Sequence of chain 1.A:
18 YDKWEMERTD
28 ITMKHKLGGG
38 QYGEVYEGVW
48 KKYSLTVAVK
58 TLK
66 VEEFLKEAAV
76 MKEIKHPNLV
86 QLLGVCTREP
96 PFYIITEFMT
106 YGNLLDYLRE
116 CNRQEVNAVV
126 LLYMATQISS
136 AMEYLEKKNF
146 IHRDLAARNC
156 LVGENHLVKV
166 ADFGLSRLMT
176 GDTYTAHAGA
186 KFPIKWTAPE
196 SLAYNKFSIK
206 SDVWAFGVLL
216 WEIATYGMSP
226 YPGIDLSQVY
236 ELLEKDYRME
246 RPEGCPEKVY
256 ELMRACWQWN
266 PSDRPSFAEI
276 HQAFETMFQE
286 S

Binding-site contacts:
Ligand atom C14 contacts residue THR101 of chain 1.A at 3.6 Å.
Ligand atom C19 contacts residue THR101 of chain 1.A at 3.5 Å.
Ligand atom C53 contacts residue ASP167 of chain 1.A at 3.3 Å.
Ligand atom C12 contacts residue PHE168 of chain 1.A at 3.6 Å (hydrophobic).
Ligand atom N8 contacts residue ALA55 of chain 1.A at 3.5 Å.
Ligand atom C16 contacts residue MET76 of chain 1.A at 3.6 Å (hydrophobic).
Ligand atom C46 contacts residue ILE79 of chain 1.A at 3.7 Å (hydrophobic).
Ligand atom N3 contacts residue MET104 of chain 1.A at 2.9 Å (h-bond).
Ligand atom O29 contacts residue ALA166 of chain 1.A at 3.4 Å.
Ligand atom C20 contacts residue LYS57 of chain 1.A at 3.6 Å.
Ligand atom C23 contacts residue ASP167 of chain 1.A at 3.7 Å.
Ligand atom C16 contacts residue GLU72 of chain 1.A at 3.4 Å.
Ligand atom N13 contacts residue THR101 of chain 1.A at 3.1 Å (h-bond).
Ligand atom C29 contacts residue GLU72 of chain 1.A at 3.5 Å.
Ligand atom C52 contacts residue HIS147 of chain 1.A at 3.2 Å.
Ligand atom C20 contacts residue ALA55 of chain 1.A at 3.6 Å (hydrophobic).
Ligand atom O29 contacts residue ASP167 of chain 1.A at 3.0 Å (salt-bridge).
Ligand atom N10 contacts residue PHE168 of chain 1.A at 3.5 Å.
Ligand atom C1 contacts residue LEU34 of chain 1.A at 3.6 Å (hydrophobic).
Ligand atom C52 contacts residue ASP167 of chain 1.A at 3.2 Å.
Ligand atom N3 contacts residue PHE103 of chain 1.A at 3.7 Å.
Ligand atom C17 contacts residue MET76 of chain 1.A at 3.5 Å (hydrophobic).
Ligand atom N51 contacts residue HIS147 of chain 1.A at 3.2 Å (h-bond).
Ligand atom C9 contacts residue PHE168 of chain 1.A at 3.6 Å (hydrophobic).
Ligand atom C50 contacts residue ILE146 of chain 1.A at 3.1 Å (hydrophobic).
Ligand atom O29 contacts residue VAL85 of chain 1.A at 3.2 Å.
Ligand atom C17 contacts residue GLU72 of chain 1.A at 3.2 Å.
Ligand atom C18 contacts residue LYS57 of chain 1.A at 3.7 Å.
Ligand atom C6 contacts residue LEU34 of chain 1.A at 3.5 Å (hydrophobic).
Ligand atom C49 contacts residue ILE146 of chain 1.A at 3.6 Å (hydrophobic).
Ligand atom C4 contacts residue LEU156 of chain 1.A at 3.7 Å (hydrophobic).
Ligand atom N21 contacts residue GLU72 of chain 1.A at 3.0 Å (salt-bridge).
Ligand atom C54 contacts residue HIS147 of chain 1.A at 3.5 Å.
Ligand atom N21 contacts residue MET76 of chain 1.A at 3.3 Å (h-bond).
Ligand atom C2 contacts residue MET104 of chain 1.A at 3.2 Å (hydrophobic).
Ligand atom C25 contacts residue ASP167 of chain 1.A at 3.4 Å.
Ligand atom C54 contacts residue ILE146 of chain 1.A at 3.2 Å (hydrophobic).
Ligand atom N51 contacts residue ILE146 of chain 1.A at 2.7 Å (h-bond).
Ligand atom C11 contacts residue PHE168 of chain 1.A at 3.4 Å (hydrophobic).
Ligand atom C22 contacts residue ASP167 of chain 1.A at 3.4 Å.

The small molecule below binds the protein below.
Small molecule (SMILES): Cc1ccc(NC(=O)c2ccc(CN3CCN(C)CC3)cc2)cc1Nc1nccc(-c2cccnc2)n1